The protein below binds the small molecule below.
Small molecule (SMILES): CC(=O)N[C@@H]1[C@@H](O)[C@H](O)[C@@H](CO)O[C@H]1O

Sequence of chain 1.P:
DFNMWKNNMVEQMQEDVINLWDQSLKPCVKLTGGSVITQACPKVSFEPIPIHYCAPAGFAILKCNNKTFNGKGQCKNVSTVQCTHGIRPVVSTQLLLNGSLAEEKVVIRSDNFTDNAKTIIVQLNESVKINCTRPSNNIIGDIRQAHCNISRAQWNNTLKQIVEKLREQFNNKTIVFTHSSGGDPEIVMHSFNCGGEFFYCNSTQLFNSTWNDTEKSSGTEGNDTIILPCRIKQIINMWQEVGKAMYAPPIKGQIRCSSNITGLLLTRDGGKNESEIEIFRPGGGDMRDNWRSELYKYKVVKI

Binding-site contacts:
Ligand atom C7 contacts residue ASN207 of chain 1.P at 3.9 Å.
Ligand atom C5 contacts residue THR209 of chain 1.P at 3.7 Å.
Ligand atom C7 contacts residue MET194 of chain 1.P at 4.5 Å (hydrophobic).
Ligand atom O5 contacts residue THR209 of chain 1.P at 3.7 Å.
Ligand atom O7 contacts residue ASN207 of chain 1.P at 4.3 Å.
Ligand atom C7 contacts residue ARG236 of chain 1.P at 4.3 Å.
Ligand atom C2 contacts residue ASN207 of chain 1.P at 2.6 Å.
Ligand atom C1 contacts residue THR209 of chain 1.P at 3.5 Å.
Ligand atom C4 contacts residue ASN207 of chain 1.P at 4.3 Å.
Ligand atom C3 contacts residue ASN207 of chain 1.P at 3.9 Å.
Ligand atom C5 contacts residue ASN207 of chain 1.P at 3.7 Å.
Ligand atom N2 contacts residue ASN207 of chain 1.P at 3.1 Å (h-bond).
Ligand atom C6 contacts residue THR209 of chain 1.P at 4.4 Å.
Ligand atom C8 contacts residue ARG236 of chain 1.P at 4.2 Å.
Ligand atom O7 contacts residue ARG236 of chain 1.P at 3.4 Å (salt-bridge).
Ligand atom C8 contacts residue MET194 of chain 1.P at 3.5 Å (hydrophobic).
Ligand atom C1 contacts residue ASN207 of chain 1.P at 1.5 Å.
Ligand atom O5 contacts residue ASN207 of chain 1.P at 2.4 Å (h-bond).
Ligand atom O6 contacts residue ASN207 of chain 1.P at 4.4 Å.